This small molecule binds to this protein.
Small molecule (SMILES): C[C@H](O)[C@H](N)[C@@H]1O[C@](O)(C(=O)O)C[C@H](O)[C@@H]1N

Sequence of chain 1.E:
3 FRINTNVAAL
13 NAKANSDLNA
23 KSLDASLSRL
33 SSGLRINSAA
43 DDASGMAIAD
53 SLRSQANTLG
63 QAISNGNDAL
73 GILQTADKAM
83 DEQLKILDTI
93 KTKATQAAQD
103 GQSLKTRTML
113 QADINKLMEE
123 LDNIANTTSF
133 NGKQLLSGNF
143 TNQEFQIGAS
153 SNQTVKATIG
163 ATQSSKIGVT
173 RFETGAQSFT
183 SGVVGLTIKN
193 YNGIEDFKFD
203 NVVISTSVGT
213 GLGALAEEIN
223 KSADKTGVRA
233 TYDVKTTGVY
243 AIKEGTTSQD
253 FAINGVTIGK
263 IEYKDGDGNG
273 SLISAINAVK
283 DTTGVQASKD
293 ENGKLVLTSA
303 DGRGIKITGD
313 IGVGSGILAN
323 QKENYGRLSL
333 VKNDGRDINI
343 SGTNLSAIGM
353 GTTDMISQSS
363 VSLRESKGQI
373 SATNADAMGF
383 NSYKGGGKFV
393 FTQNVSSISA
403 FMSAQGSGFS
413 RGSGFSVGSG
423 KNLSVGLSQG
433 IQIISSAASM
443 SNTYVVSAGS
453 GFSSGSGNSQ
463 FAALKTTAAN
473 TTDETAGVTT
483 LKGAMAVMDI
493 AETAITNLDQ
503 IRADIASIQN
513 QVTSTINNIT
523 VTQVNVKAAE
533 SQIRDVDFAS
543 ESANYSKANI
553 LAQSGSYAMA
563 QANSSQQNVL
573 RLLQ

Binding-site contacts:
Ligand atom C1 contacts residue SER458 of chain 1.E at 4.5 Å.
Ligand atom C9 contacts residue ALA450 of chain 1.E at 3.8 Å (hydrophobic).
Ligand atom C3 contacts residue SER455 of chain 1.E at 2.6 Å.
Ligand atom C4 contacts residue SER456 of chain 1.E at 4.1 Å.
Ligand atom O1A contacts residue SER455 of chain 1.E at 3.1 Å (h-bond).
Ligand atom C7 contacts residue SER455 of chain 1.E at 4.0 Å.
Ligand atom C3 contacts residue SER458 of chain 1.E at 3.6 Å.
Ligand atom O1A contacts residue ALA450 of chain 1.E at 3.4 Å (h-bond).
Ligand atom C6 contacts residue SER455 of chain 1.E at 3.0 Å.
Ligand atom C2 contacts residue SER458 of chain 1.E at 4.3 Å.
Ligand atom O1B contacts residue SER458 of chain 1.E at 3.8 Å.
Ligand atom C6 contacts residue SER456 of chain 1.E at 3.8 Å.
Ligand atom C3 contacts residue GLY457 of chain 1.E at 4.2 Å.
Ligand atom C8 contacts residue SER455 of chain 1.E at 3.9 Å.
Ligand atom C1 contacts residue ALA450 of chain 1.E at 4.3 Å (hydrophobic).
Ligand atom C5 contacts residue SER455 of chain 1.E at 3.9 Å.
Ligand atom C9 contacts residue SER455 of chain 1.E at 4.4 Å.
Ligand atom O6 contacts residue SER455 of chain 1.E at 1.8 Å (h-bond).
Ligand atom O6 contacts residue SER456 of chain 1.E at 4.0 Å.
Ligand atom C2 contacts residue SER456 of chain 1.E at 3.7 Å.
Ligand atom O8 contacts residue SER456 of chain 1.E at 4.2 Å.
Ligand atom C2 contacts residue SER455 of chain 1.E at 1.4 Å.
Ligand atom N5 contacts residue SER455 of chain 1.E at 4.5 Å.
Ligand atom O1B contacts residue SER455 of chain 1.E at 3.2 Å.
Ligand atom C4 contacts residue SER455 of chain 1.E at 3.8 Å.
Ligand atom C1 contacts residue SER455 of chain 1.E at 2.5 Å.
Ligand atom C3 contacts residue SER456 of chain 1.E at 3.2 Å.
Ligand atom O8 contacts residue SER455 of chain 1.E at 2.8 Å (h-bond).